Sequence of chain 34.A:
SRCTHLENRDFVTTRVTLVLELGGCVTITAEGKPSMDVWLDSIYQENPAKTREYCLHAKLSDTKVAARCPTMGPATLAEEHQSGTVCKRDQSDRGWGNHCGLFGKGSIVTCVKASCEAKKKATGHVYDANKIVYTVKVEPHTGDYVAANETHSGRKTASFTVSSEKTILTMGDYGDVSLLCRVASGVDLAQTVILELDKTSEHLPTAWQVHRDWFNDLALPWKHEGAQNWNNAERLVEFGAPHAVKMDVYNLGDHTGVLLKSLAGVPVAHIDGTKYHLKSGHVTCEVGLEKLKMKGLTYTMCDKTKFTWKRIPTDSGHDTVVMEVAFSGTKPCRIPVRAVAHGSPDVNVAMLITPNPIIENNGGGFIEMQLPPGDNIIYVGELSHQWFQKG

Binding-site contacts:
Ligand atom C1 contacts residue GLU155 of chain 34.C at 3.9 Å.
Ligand atom O3 contacts residue GLU155 of chain 34.C at 4.3 Å.
Ligand atom C3 contacts residue ASN154 of chain 34.C at 3.7 Å.
Ligand atom C5 contacts residue ASN154 of chain 34.C at 3.6 Å.
Ligand atom C4 contacts residue ASN154 of chain 34.C at 4.2 Å.
Ligand atom O5 contacts residue HIS104 of chain 34.A at 3.1 Å (h-bond).
Ligand atom C5 contacts residue HIS104 of chain 34.A at 3.6 Å.
Ligand atom C3 contacts residue GLU155 of chain 34.C at 3.7 Å.
Ligand atom C7 contacts residue GLU155 of chain 34.C at 3.9 Å.
Ligand atom O5 contacts residue ASN154 of chain 34.C at 2.3 Å (h-bond).
Ligand atom N2 contacts residue GLU155 of chain 34.C at 3.0 Å (salt-bridge).
Ligand atom N2 contacts residue ASN154 of chain 34.C at 2.9 Å (h-bond).
Ligand atom O7 contacts residue ASN154 of chain 34.C at 3.2 Å (h-bond).
Ligand atom C2 contacts residue GLU155 of chain 34.C at 3.7 Å.
Ligand atom C8 contacts residue GLU155 of chain 34.C at 3.8 Å.
Ligand atom C6 contacts residue HIS104 of chain 34.A at 4.0 Å.
Ligand atom C1 contacts residue ASN154 of chain 34.C at 1.4 Å.
Ligand atom C1 contacts residue HIS104 of chain 34.A at 3.4 Å.
Ligand atom C8 contacts residue ASN154 of chain 34.C at 3.6 Å.
Ligand atom C7 contacts residue ASN154 of chain 34.C at 3.3 Å.
Ligand atom C2 contacts residue ASN154 of chain 34.C at 2.4 Å.

The protein below binds the small molecule below.
Small molecule (SMILES): CC(=O)N[C@@H]1[C@@H](O)[C@H](O)[C@@H](CO)O[C@H]1O

Sequence of chain 34.C:
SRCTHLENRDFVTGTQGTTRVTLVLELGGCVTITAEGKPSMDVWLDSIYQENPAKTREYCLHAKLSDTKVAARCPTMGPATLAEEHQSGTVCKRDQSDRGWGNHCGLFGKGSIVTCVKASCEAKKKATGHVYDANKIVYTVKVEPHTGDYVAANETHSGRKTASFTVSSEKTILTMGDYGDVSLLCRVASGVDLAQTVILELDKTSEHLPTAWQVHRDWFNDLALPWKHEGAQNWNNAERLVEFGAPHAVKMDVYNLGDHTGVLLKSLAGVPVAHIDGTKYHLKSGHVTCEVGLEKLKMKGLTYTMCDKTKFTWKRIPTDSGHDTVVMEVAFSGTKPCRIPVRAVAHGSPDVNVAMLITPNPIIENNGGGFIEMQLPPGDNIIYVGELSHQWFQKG